Sequence of chain 5.A:
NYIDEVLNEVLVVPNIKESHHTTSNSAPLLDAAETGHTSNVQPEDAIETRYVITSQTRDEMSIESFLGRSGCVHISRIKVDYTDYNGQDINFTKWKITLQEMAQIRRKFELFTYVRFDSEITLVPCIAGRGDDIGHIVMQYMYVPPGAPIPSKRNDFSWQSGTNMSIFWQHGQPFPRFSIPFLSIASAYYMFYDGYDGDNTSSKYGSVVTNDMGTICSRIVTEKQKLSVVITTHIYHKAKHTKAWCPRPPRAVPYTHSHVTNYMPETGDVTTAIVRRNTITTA

Binding-site contacts:
Ligand atom C5B contacts residue ILE125 of chain 5.A at 3.5 Å (hydrophobic).
Ligand atom C3B contacts residue TYR147 of chain 5.A at 3.3 Å (hydrophobic).
Ligand atom CL1 contacts residue ILE239 of chain 5.A at 4.0 Å.
Ligand atom C5 contacts residue MET217 of chain 5.A at 3.8 Å (hydrophobic).
Ligand atom N2 contacts residue MET217 of chain 5.A at 3.1 Å (h-bond).
Ligand atom CL2 contacts residue TYR147 of chain 5.A at 2.4 Å.
Ligand atom C3C contacts residue ILE101 of chain 5.A at 3.8 Å (hydrophobic).
Ligand atom N3A contacts residue PHE182 of chain 5.A at 4.1 Å.
Ligand atom C2B contacts residue ILE184 of chain 5.A at 4.1 Å (hydrophobic).
Ligand atom C3 contacts residue MET217 of chain 5.A at 4.2 Å (hydrophobic).
Ligand atom C2B contacts residue ILE125 of chain 5.A at 4.1 Å (hydrophobic).
Ligand atom CL1 contacts residue ILE125 of chain 5.A at 3.7 Å.
Ligand atom C2B contacts residue TYR147 of chain 5.A at 3.4 Å (hydrophobic).
Ligand atom C4B contacts residue ILE125 of chain 5.A at 4.0 Å (hydrophobic).
Ligand atom N3A contacts residue ILE220 of chain 5.A at 4.3 Å.
Ligand atom C31 contacts residue LEU103 of chain 5.A at 4.1 Å (hydrophobic).
Ligand atom C5A contacts residue TYR145 of chain 5.A at 3.7 Å (hydrophobic).
Ligand atom C2C contacts residue MET217 of chain 5.A at 3.9 Å (hydrophobic).
Ligand atom C4 contacts residue LEU103 of chain 5.A at 3.6 Å (hydrophobic).
Ligand atom C5A contacts residue LEU127 of chain 5.A at 3.8 Å (hydrophobic).
Ligand atom C5B contacts residue ILE220 of chain 5.A at 4.3 Å (hydrophobic).
Ligand atom C1B contacts residue ILE125 of chain 5.A at 3.6 Å (hydrophobic).
Ligand atom O1A contacts residue LEU127 of chain 5.A at 4.1 Å.
Ligand atom C4A contacts residue MET146 of chain 5.A at 4.0 Å (hydrophobic).
Ligand atom N3A contacts residue TYR147 of chain 5.A at 4.1 Å.
Ligand atom C2A contacts residue PHE182 of chain 5.A at 4.1 Å (hydrophobic).
Ligand atom C2C contacts residue ILE101 of chain 5.A at 4.2 Å (hydrophobic).
Ligand atom C3 contacts residue LEU103 of chain 5.A at 4.3 Å (hydrophobic).
Ligand atom C4B contacts residue ILE220 of chain 5.A at 4.2 Å (hydrophobic).
Ligand atom C2A contacts residue ILE220 of chain 5.A at 4.1 Å (hydrophobic).
Ligand atom C6B contacts residue ILE125 of chain 5.A at 3.3 Å (hydrophobic).
Ligand atom C4A contacts residue TYR145 of chain 5.A at 3.7 Å (hydrophobic).
Ligand atom O1 contacts residue MET217 of chain 5.A at 2.7 Å (h-bond).
Ligand atom N2 contacts residue ASN215 of chain 5.A at 4.0 Å.
Ligand atom O1B contacts residue ILE125 of chain 5.A at 4.1 Å.
Ligand atom CL2 contacts residue LEU187 of chain 5.A at 3.9 Å.
Ligand atom C31 contacts residue MET195 of chain 5.A at 3.9 Å (hydrophobic).
Ligand atom CL2 contacts residue ILE184 of chain 5.A at 4.2 Å.
Ligand atom O1A contacts residue ILE239 of chain 5.A at 4.3 Å.
Ligand atom C3B contacts residue ILE125 of chain 5.A at 4.3 Å (hydrophobic).

A small-molecule ligand and the protein it binds are described below.
Small molecule (SMILES): Cc1cc(CCCOc2c(Cl)cc(C3=NCCO3)cc2Cl)on1